The small molecule below binds the protein below.
Small molecule (SMILES): CC(C)NC[C@H](O)COc1cccc2[nH]c3ccccc3c12

Sequence of chain 1.A:
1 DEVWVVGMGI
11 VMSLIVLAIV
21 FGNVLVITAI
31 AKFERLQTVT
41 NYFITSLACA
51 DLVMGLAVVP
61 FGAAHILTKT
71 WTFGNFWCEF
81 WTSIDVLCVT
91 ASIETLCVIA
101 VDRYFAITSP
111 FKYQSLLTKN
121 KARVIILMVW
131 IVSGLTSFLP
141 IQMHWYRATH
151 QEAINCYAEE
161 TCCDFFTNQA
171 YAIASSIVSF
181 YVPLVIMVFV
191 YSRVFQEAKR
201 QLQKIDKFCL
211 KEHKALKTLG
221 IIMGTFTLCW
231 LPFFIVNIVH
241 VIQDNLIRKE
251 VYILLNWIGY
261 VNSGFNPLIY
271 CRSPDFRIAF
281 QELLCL

Binding-site contacts:
Ligand atom C5 contacts residue PHE165 of chain 1.A at 3.6 Å (hydrophobic).
Ligand atom C16 contacts residue ASN256 of chain 1.A at 3.2 Å.
Ligand atom O17 contacts residue TRP230 of chain 1.A at 3.4 Å.
Ligand atom C20 contacts residue ASP85 of chain 1.A at 3.5 Å.
Ligand atom C1 contacts residue ASN237 of chain 1.A at 3.4 Å.
Ligand atom C1 contacts residue PHE165 of chain 1.A at 3.8 Å (hydrophobic).
Ligand atom C9 contacts residue PHE234 of chain 1.A at 3.7 Å (hydrophobic).
Ligand atom C18 contacts residue ASN256 of chain 1.A at 3.5 Å.
Ligand atom C16 contacts residue TRP230 of chain 1.A at 3.8 Å (hydrophobic).
Ligand atom C15 contacts residue ASP85 of chain 1.A at 3.7 Å.
Ligand atom N19 contacts residue ASP85 of chain 1.A at 2.7 Å (salt-bridge).
Ligand atom N19 contacts residue TYR260 of chain 1.A at 3.2 Å (h-bond).
Ligand atom C16 contacts residue PHE233 of chain 1.A at 3.5 Å (hydrophobic).
Ligand atom C21 contacts residue TRP81 of chain 1.A at 3.8 Å (hydrophobic).
Ligand atom O17 contacts residue TYR260 of chain 1.A at 3.6 Å.
Ligand atom N19 contacts residue ASN256 of chain 1.A at 3.8 Å.
Ligand atom C3 contacts residue ASN237 of chain 1.A at 3.8 Å.
Ligand atom C13 contacts residue PHE234 of chain 1.A at 3.7 Å (hydrophobic).
Ligand atom C12 contacts residue PHE234 of chain 1.A at 3.6 Å (hydrophobic).
Ligand atom C11 contacts residue THR90 of chain 1.A at 3.8 Å.
Ligand atom C8 contacts residue PHE234 of chain 1.A at 3.3 Å (hydrophobic).
Ligand atom C5 contacts residue ASN237 of chain 1.A at 3.8 Å.
Ligand atom C12 contacts residue VAL86 of chain 1.A at 3.7 Å (hydrophobic).
Ligand atom C21 contacts residue ASP85 of chain 1.A at 3.6 Å.
Ligand atom C10 contacts residue PHE234 of chain 1.A at 3.5 Å (hydrophobic).
Ligand atom C2 contacts residue ASN237 of chain 1.A at 3.5 Å.
Ligand atom O17 contacts residue ASP85 of chain 1.A at 3.3 Å (salt-bridge).
Ligand atom N7 contacts residue SER175 of chain 1.A at 3.4 Å (h-bond).
Ligand atom N7 contacts residue SER176 of chain 1.A at 3.7 Å.
Ligand atom C10 contacts residue SER179 of chain 1.A at 3.5 Å.
Ligand atom C22 contacts residue ASN256 of chain 1.A at 2.8 Å.
Ligand atom C6 contacts residue PHE165 of chain 1.A at 3.3 Å (hydrophobic).
Ligand atom N7 contacts residue PHE234 of chain 1.A at 3.7 Å.
Ligand atom C12 contacts residue VAL89 of chain 1.A at 3.7 Å (hydrophobic).
Ligand atom C20 contacts residue TYR260 of chain 1.A at 3.6 Å (hydrophobic).
Ligand atom C22 contacts residue TYR260 of chain 1.A at 3.2 Å (hydrophobic).
Ligand atom C11 contacts residue VAL86 of chain 1.A at 3.5 Å (hydrophobic).
Ligand atom C11 contacts residue PHE234 of chain 1.A at 3.6 Å (hydrophobic).
Ligand atom O17 contacts residue ASN256 of chain 1.A at 2.8 Å (h-bond).
Ligand atom C6 contacts residue ASN237 of chain 1.A at 3.5 Å.